Sequence of chain 1.A:
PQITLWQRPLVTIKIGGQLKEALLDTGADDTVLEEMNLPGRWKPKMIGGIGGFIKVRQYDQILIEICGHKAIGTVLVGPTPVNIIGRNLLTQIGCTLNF

This small molecule binds to this protein.
Small molecule (SMILES): CC(C)[C@H](NC(=O)[C@H](Cc1cccc2ccccc12)CS(=O)(=O)C(C)(C)C)C(=O)N[C@@H](Cc1ccccc1)[C@@H](O)[C@H](O)[C@H](Cc1ccccc1)NC(=O)[C@@H](NC(=O)[C@H](Cc1cccc2ccccc12)CS(=O)(=O)C(C)(C)C)C(C)C

Sequence of chain 1.B:
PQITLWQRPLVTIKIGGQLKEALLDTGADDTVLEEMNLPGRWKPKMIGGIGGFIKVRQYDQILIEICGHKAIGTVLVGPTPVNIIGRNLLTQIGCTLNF

Binding-site contacts:
Ligand atom C80 contacts residue ASP29 of chain 1.B at 3.0 Å.
Ligand atom C37 contacts residue VAL82 of chain 1.B at 3.4 Å (hydrophobic).
Ligand atom C18 contacts residue ARG8 of chain 1.B at 3.1 Å.
Ligand atom C47 contacts residue PRO81 of chain 1.A at 3.5 Å (hydrophobic).
Ligand atom C10 contacts residue ASP29 of chain 1.A at 3.3 Å.
Ligand atom C21 contacts residue ASP29 of chain 1.A at 3.4 Å.
Ligand atom C46 contacts residue ILE50 of chain 1.B at 3.5 Å (hydrophobic).
Ligand atom O53 contacts residue GLY49 of chain 1.B at 3.2 Å.
Ligand atom C9 contacts residue ASP29 of chain 1.A at 3.1 Å.
Ligand atom O60 contacts residue ALA28 of chain 1.B at 3.5 Å.
Ligand atom N51 contacts residue GLY27 of chain 1.B at 3.4 Å (h-bond).
Ligand atom C41 contacts residue ASP25 of chain 1.A at 3.4 Å.
Ligand atom O42 contacts residue ASP25 of chain 1.A at 2.6 Å (salt-bridge).
Ligand atom O40 contacts residue ASP25 of chain 1.B at 2.6 Å (salt-bridge).
Ligand atom C48 contacts residue PRO81 of chain 1.A at 3.1 Å (hydrophobic).
Ligand atom C3 contacts residue ASP30 of chain 1.A at 3.4 Å.
Ligand atom C38 contacts residue GLY27 of chain 1.A at 3.5 Å.
Ligand atom O60 contacts residue ASP29 of chain 1.B at 3.4 Å (salt-bridge).
Ligand atom O22 contacts residue ASP29 of chain 1.A at 2.7 Å (salt-bridge).
Ligand atom C47 contacts residue ILE50 of chain 1.B at 3.4 Å (hydrophobic).
Ligand atom O7 contacts residue GLY48 of chain 1.A at 2.5 Å (h-bond).
Ligand atom C73 contacts residue ASP29 of chain 1.B at 3.2 Å.
Ligand atom O22 contacts residue ALA28 of chain 1.A at 3.5 Å.
Ligand atom N23 contacts residue GLY48 of chain 1.A at 2.8 Å (h-bond).
Ligand atom C46 contacts residue ILE84 of chain 1.A at 3.5 Å (hydrophobic).
Ligand atom C3 contacts residue LYS45 of chain 1.A at 3.2 Å.
Ligand atom N30 contacts residue GLY27 of chain 1.A at 3.5 Å (h-bond).
Ligand atom C19 contacts residue ARG8 of chain 1.B at 2.7 Å.
Ligand atom C65 contacts residue ARG8 of chain 1.A at 3.5 Å.
Ligand atom N58 contacts residue GLY48 of chain 1.B at 3.5 Å (h-bond).
Ligand atom C34 contacts residue ILE50 of chain 1.A at 3.1 Å (hydrophobic).
Ligand atom O76 contacts residue ILE47 of chain 1.B at 2.8 Å.
Ligand atom O29 contacts residue GLY49 of chain 1.A at 2.8 Å.
Ligand atom O42 contacts residue ASP25 of chain 1.B at 3.3 Å (salt-bridge).
Ligand atom O7 contacts residue ILE47 of chain 1.A at 3.3 Å.
Ligand atom C79 contacts residue ASP30 of chain 1.B at 3.3 Å.
Ligand atom C12 contacts residue GLY48 of chain 1.A at 3.2 Å.
Ligand atom O40 contacts residue GLY27 of chain 1.A at 3.0 Å (h-bond).
Ligand atom C79 contacts residue LYS45 of chain 1.B at 3.5 Å.
Ligand atom C13 contacts residue GLY48 of chain 1.A at 3.4 Å.